Sequence of chain 3.B:
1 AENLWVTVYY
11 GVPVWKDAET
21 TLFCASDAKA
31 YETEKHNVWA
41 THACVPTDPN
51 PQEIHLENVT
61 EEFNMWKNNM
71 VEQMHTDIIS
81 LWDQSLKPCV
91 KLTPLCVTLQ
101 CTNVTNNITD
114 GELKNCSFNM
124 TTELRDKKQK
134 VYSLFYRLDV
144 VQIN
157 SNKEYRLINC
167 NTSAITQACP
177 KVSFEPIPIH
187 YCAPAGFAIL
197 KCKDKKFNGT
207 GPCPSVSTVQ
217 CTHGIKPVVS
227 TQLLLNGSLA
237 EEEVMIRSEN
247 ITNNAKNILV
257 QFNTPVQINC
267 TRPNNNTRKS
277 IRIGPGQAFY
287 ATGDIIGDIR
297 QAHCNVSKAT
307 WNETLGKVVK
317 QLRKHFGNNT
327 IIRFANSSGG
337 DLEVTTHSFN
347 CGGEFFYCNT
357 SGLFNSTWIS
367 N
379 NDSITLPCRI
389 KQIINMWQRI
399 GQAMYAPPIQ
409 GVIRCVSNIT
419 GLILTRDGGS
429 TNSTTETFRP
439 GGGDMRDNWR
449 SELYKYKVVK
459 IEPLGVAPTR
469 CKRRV

Binding-site contacts:
Ligand atom C2 contacts residue ASN103 of chain 3.B at 2.5 Å.
Ligand atom N2 contacts residue LYS117 of chain 3.B at 3.6 Å (salt-bridge).
Ligand atom O3 contacts residue LYS159 of chain 3.B at 2.8 Å (salt-bridge).
Ligand atom C3 contacts residue LYS159 of chain 3.B at 4.1 Å.
Ligand atom N2 contacts residue TYR161 of chain 3.B at 4.1 Å.
Ligand atom C7 contacts residue ASN103 of chain 3.B at 3.4 Å.
Ligand atom C8 contacts residue CYS101 of chain 3.B at 3.7 Å (hydrophobic).
Ligand atom C1 contacts residue ASN103 of chain 3.B at 1.4 Å.
Ligand atom C7 contacts residue LYS117 of chain 3.B at 3.9 Å.
Ligand atom O5 contacts residue ASN103 of chain 3.B at 2.3 Å (h-bond).
Ligand atom C6 contacts residue ASP110 of chain 3.B at 4.0 Å.
Ligand atom C2 contacts residue LYS117 of chain 3.B at 4.5 Å.
Ligand atom C1 contacts residue LYS117 of chain 3.B at 4.2 Å.
Ligand atom C8 contacts residue TYR161 of chain 3.B at 3.2 Å (hydrophobic).
Ligand atom C8 contacts residue LYS117 of chain 3.B at 3.7 Å.
Ligand atom O5 contacts residue ASP110 of chain 3.B at 3.9 Å.
Ligand atom C7 contacts residue LYS159 of chain 3.B at 3.3 Å.
Ligand atom C5 contacts residue ASN103 of chain 3.B at 3.6 Å.
Ligand atom C4 contacts residue ASN103 of chain 3.B at 4.1 Å.
Ligand atom C8 contacts residue ASN103 of chain 3.B at 4.0 Å.
Ligand atom O7 contacts residue ASN103 of chain 3.B at 3.2 Å (h-bond).
Ligand atom C5 contacts residue ASP110 of chain 3.B at 4.1 Å.
Ligand atom O6 contacts residue ASP110 of chain 3.B at 2.8 Å (salt-bridge).
Ligand atom C8 contacts residue LYS159 of chain 3.B at 3.2 Å.
Ligand atom N2 contacts residue ASN103 of chain 3.B at 3.0 Å (h-bond).
Ligand atom O7 contacts residue LYS159 of chain 3.B at 3.4 Å (salt-bridge).
Ligand atom N2 contacts residue LYS159 of chain 3.B at 3.9 Å.
Ligand atom C8 contacts residue GLN145 of chain 3.B at 4.0 Å.
Ligand atom C7 contacts residue TYR161 of chain 3.B at 4.2 Å (hydrophobic).
Ligand atom C3 contacts residue ASN103 of chain 3.B at 3.8 Å.

This protein binds this small molecule.
Small molecule (SMILES): CC(=O)N[C@H]1[C@H](O[C@H]2[C@H](O)[C@@H](NC(C)=O)CO[C@@H]2CO)O[C@H](CO)[C@@H](O)[C@@H]1O